Binding-site contacts:
Ligand atom C7 contacts residue THR594 of chain 1.A at 4.1 Å.
Ligand atom C2 contacts residue ASN519 of chain 1.A at 2.5 Å.
Ligand atom C8 contacts residue ASN519 of chain 1.A at 3.7 Å.
Ligand atom C7 contacts residue ASN519 of chain 1.A at 3.5 Å.
Ligand atom O5 contacts residue ASN519 of chain 1.A at 2.4 Å (h-bond).
Ligand atom N2 contacts residue ASN519 of chain 1.A at 2.9 Å (h-bond).
Ligand atom C1 contacts residue ASN519 of chain 1.A at 1.4 Å.
Ligand atom O7 contacts residue ASN519 of chain 1.A at 4.4 Å.
Ligand atom C8 contacts residue THR594 of chain 1.A at 3.8 Å.
Ligand atom C3 contacts residue ASN519 of chain 1.A at 3.8 Å.
Ligand atom O6 contacts residue ASN519 of chain 1.A at 4.5 Å.
Ligand atom C4 contacts residue ASN519 of chain 1.A at 4.2 Å.
Ligand atom O6 contacts residue THR521 of chain 1.A at 3.3 Å.
Ligand atom O7 contacts residue THR594 of chain 1.A at 3.5 Å (h-bond).
Ligand atom C5 contacts residue ASN519 of chain 1.A at 3.6 Å.
Ligand atom C6 contacts residue THR521 of chain 1.A at 4.0 Å.
Ligand atom N2 contacts residue ARG486 of chain 1.A at 4.3 Å.
Ligand atom O7 contacts residue ASP316 of chain 1.A at 3.7 Å.
Ligand atom O7 contacts residue ARG486 of chain 1.A at 4.0 Å.
Ligand atom O7 contacts residue TYR595 of chain 1.A at 4.0 Å.

The protein below binds the small molecule below.
Small molecule (SMILES): CC(=O)N[C@H]1[C@H](O[C@H]2[C@H](O)[C@@H](NC(C)=O)CO[C@@H]2CO)O[C@H](CO)[C@@H](O)[C@@H]1O

Sequence of chain 1.A:
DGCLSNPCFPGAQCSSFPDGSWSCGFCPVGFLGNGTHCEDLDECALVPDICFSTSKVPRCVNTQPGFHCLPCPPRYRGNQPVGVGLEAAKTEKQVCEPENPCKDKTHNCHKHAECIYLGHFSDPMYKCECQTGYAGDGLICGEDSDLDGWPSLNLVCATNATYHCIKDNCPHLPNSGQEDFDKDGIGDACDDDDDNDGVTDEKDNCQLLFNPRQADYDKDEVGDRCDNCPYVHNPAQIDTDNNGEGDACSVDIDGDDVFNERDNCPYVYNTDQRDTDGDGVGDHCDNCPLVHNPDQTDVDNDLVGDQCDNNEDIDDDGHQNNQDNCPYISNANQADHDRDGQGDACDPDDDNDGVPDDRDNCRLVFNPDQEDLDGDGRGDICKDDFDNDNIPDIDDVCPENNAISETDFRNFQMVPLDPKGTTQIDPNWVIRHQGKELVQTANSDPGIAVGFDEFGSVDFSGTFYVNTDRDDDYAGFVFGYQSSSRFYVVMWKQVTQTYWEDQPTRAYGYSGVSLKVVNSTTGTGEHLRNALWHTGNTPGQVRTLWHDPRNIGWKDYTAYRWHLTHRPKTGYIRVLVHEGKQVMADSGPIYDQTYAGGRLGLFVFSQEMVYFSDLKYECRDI